Sequence of chain 1.B:
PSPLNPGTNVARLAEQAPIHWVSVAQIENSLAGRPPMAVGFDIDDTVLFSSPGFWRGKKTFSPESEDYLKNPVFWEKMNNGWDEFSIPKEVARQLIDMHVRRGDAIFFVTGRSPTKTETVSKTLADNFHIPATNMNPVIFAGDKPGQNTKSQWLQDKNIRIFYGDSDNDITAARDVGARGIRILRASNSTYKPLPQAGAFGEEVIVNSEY

This small molecule binds to this protein.
Small molecule (SMILES): Nc1ncnc2c1ncn2[C@@H]1O[C@H](CO)[C@@H](O)[C@H]1O

Binding-site contacts:
Ligand atom O3' contacts residue THR192 of chain 1.B at 2.8 Å (h-bond).
Ligand atom N3 contacts residue TYR193 of chain 1.B at 3.5 Å.
Ligand atom C3' contacts residue THR192 of chain 1.B at 3.7 Å.
Ligand atom C1' contacts residue GLU68 of chain 1.B at 3.5 Å.
Ligand atom C2' contacts residue TYR193 of chain 1.B at 3.6 Å (hydrophobic).
Ligand atom N7 contacts residue TYR70 of chain 1.B at 3.5 Å (h-bond).
Ligand atom N3 contacts residue LEU71 of chain 1.B at 3.6 Å.
Ligand atom C2' contacts residue THR192 of chain 1.B at 3.7 Å.
Ligand atom N7 contacts residue PHE56 of chain 1.B at 3.8 Å.
Ligand atom N6 contacts residue PHE56 of chain 1.B at 3.4 Å.
Ligand atom C4 contacts residue TYR70 of chain 1.B at 3.8 Å (hydrophobic).
Ligand atom N9 contacts residue TYR193 of chain 1.B at 4.0 Å.
Ligand atom C1' contacts residue TYR70 of chain 1.B at 3.9 Å (hydrophobic).
Ligand atom C8 contacts residue TYR193 of chain 1.B at 3.7 Å (hydrophobic).
Ligand atom C5 contacts residue PHE56 of chain 1.B at 4.0 Å (hydrophobic).
Ligand atom O4' contacts residue GLU68 of chain 1.B at 2.8 Å (salt-bridge).
Ligand atom N1 contacts residue TYR193 of chain 1.B at 3.6 Å.
Ligand atom C2' contacts residue LYS194 of chain 1.B at 3.8 Å.
Ligand atom C6 contacts residue PHE56 of chain 1.B at 3.8 Å (hydrophobic).
Ligand atom C4 contacts residue TYR193 of chain 1.B at 3.6 Å (hydrophobic).
Ligand atom O2' contacts residue THR192 of chain 1.B at 2.7 Å (h-bond).
Ligand atom O3' contacts residue TYR193 of chain 1.B at 4.1 Å.
Ligand atom C5' contacts residue GLU68 of chain 1.B at 3.1 Å.
Ligand atom N9 contacts residue THR192 of chain 1.B at 4.0 Å.
Ligand atom C2 contacts residue TYR193 of chain 1.B at 3.5 Å (hydrophobic).
Ligand atom O4' contacts residue TYR70 of chain 1.B at 3.8 Å.
Ligand atom N9 contacts residue TYR70 of chain 1.B at 3.3 Å (h-bond).
Ligand atom N7 contacts residue THR192 of chain 1.B at 3.8 Å.
Ligand atom O2' contacts residue TYR193 of chain 1.B at 2.5 Å.
Ligand atom C6 contacts residue TYR193 of chain 1.B at 3.7 Å (hydrophobic).
Ligand atom C5 contacts residue TYR193 of chain 1.B at 3.6 Å (hydrophobic).
Ligand atom O2' contacts residue LYS194 of chain 1.B at 2.9 Å (salt-bridge).
Ligand atom C4' contacts residue GLU68 of chain 1.B at 3.4 Å.
Ligand atom N7 contacts residue TYR193 of chain 1.B at 3.7 Å.
Ligand atom C5 contacts residue TYR70 of chain 1.B at 3.9 Å (hydrophobic).
Ligand atom C8 contacts residue TYR70 of chain 1.B at 3.2 Å (hydrophobic).
Ligand atom C3' contacts residue LYS194 of chain 1.B at 3.6 Å.
Ligand atom C8 contacts residue THR192 of chain 1.B at 3.4 Å.
Ligand atom O3' contacts residue LYS194 of chain 1.B at 3.1 Å (salt-bridge).
Ligand atom C2 contacts residue LEU71 of chain 1.B at 4.0 Å (hydrophobic).